Sequence of chain 1.A:
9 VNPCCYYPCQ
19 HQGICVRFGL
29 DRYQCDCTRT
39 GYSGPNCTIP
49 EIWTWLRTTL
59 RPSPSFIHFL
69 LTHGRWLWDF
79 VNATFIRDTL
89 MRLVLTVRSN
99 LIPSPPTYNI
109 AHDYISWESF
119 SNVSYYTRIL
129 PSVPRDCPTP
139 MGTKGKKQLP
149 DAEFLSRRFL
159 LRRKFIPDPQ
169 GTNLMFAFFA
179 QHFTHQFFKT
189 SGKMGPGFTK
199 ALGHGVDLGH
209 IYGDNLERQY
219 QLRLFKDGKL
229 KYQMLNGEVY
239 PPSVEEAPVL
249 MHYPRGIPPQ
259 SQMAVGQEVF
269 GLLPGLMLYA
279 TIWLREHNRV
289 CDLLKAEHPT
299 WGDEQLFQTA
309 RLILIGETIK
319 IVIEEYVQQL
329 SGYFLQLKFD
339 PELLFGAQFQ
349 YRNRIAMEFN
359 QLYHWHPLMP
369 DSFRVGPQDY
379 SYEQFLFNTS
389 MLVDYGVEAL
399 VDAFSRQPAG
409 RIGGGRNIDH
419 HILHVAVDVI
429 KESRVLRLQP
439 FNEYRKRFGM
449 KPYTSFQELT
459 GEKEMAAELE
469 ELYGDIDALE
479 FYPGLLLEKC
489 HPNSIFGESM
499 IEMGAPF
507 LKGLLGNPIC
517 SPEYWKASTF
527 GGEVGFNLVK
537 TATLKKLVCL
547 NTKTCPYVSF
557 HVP

The small molecule below binds the protein below.
Small molecule (SMILES): O=C(O)c1ccccc1O

Binding-site contacts:
Ligand atom C3 contacts residue 0AH506 of chain 1.A at 4.2 Å.
Ligand atom C5 contacts residue 0AH506 of chain 1.A at 3.9 Å.
Ligand atom O1' contacts residue TYR331 of chain 1.A at 2.7 Å (h-bond).
Ligand atom O2 contacts residue VAL325 of chain 1.A at 3.0 Å.
Ligand atom C6 contacts residue ILE499 of chain 1.A at 4.2 Å (hydrophobic).
Ligand atom C2 contacts residue ALA503 of chain 1.A at 3.9 Å (hydrophobic).
Ligand atom O1' contacts residue ALA503 of chain 1.A at 4.1 Å.
Ligand atom C6 contacts residue ALA503 of chain 1.A at 3.6 Å (hydrophobic).
Ligand atom C3 contacts residue VAL325 of chain 1.A at 3.0 Å (hydrophobic).
Ligand atom C1 contacts residue ALA503 of chain 1.A at 3.5 Å (hydrophobic).
Ligand atom O1' contacts residue ILE499 of chain 1.A at 4.3 Å.
Ligand atom O1' contacts residue ARG96 of chain 1.A at 2.9 Å (salt-bridge).
Ligand atom C5 contacts residue LEU328 of chain 1.A at 4.2 Å (hydrophobic).
Ligand atom C2 contacts residue LEU507 of chain 1.A at 4.4 Å (hydrophobic).
Ligand atom C1 contacts residue VAL325 of chain 1.A at 4.2 Å (hydrophobic).
Ligand atom C4 contacts residue 0AH506 of chain 1.A at 3.4 Å.
Ligand atom O2 contacts residue LEU507 of chain 1.A at 3.4 Å.
Ligand atom O2' contacts residue ARG96 of chain 1.A at 3.9 Å.
Ligand atom C1' contacts residue ALA503 of chain 1.A at 3.8 Å (hydrophobic).
Ligand atom C1' contacts residue TYR331 of chain 1.A at 3.9 Å (hydrophobic).
Ligand atom O2' contacts residue LEU507 of chain 1.A at 3.8 Å.
Ligand atom C1' contacts residue ARG96 of chain 1.A at 3.7 Å.
Ligand atom C2 contacts residue VAL325 of chain 1.A at 3.2 Å (hydrophobic).
Ligand atom C6 contacts residue TYR331 of chain 1.A at 4.5 Å (hydrophobic).
Ligand atom O2' contacts residue ALA503 of chain 1.A at 4.4 Å.
Ligand atom C5 contacts residue ILE499 of chain 1.A at 4.2 Å (hydrophobic).
Ligand atom O2' contacts residue TYR331 of chain 1.A at 4.1 Å.
Ligand atom C4 contacts residue LEU328 of chain 1.A at 3.8 Å (hydrophobic).
Ligand atom C5 contacts residue ALA503 of chain 1.A at 4.1 Å (hydrophobic).
Ligand atom C3 contacts residue ALA503 of chain 1.A at 4.4 Å (hydrophobic).
Ligand atom C4 contacts residue VAL325 of chain 1.A at 4.0 Å (hydrophobic).
Ligand atom C6 contacts residue SER329 of chain 1.A at 4.5 Å.
Ligand atom C4 contacts residue ALA503 of chain 1.A at 4.5 Å (hydrophobic).
Ligand atom O2' contacts residue VAL92 of chain 1.A at 3.9 Å.